Sequence of chain 1.B:
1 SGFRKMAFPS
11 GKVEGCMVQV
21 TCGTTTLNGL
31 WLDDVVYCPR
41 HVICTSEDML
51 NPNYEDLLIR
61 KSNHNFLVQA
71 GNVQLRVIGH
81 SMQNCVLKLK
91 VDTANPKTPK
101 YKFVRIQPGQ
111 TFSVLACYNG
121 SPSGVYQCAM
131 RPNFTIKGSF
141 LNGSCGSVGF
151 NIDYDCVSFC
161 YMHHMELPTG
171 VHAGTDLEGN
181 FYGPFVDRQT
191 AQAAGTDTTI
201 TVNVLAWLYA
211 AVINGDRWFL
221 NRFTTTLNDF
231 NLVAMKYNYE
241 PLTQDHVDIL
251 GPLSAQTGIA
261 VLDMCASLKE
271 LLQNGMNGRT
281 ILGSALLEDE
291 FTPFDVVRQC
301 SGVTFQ

Binding-site contacts:
Ligand atom C21 contacts residue GLU166 of chain 1.B at 3.5 Å.
Ligand atom C08 contacts residue GLN189 of chain 1.B at 3.4 Å.
Ligand atom C15 contacts residue THR190 of chain 1.B at 3.5 Å.
Ligand atom O33 contacts residue GLU166 of chain 1.B at 3.6 Å.
Ligand atom O24 contacts residue MET165 of chain 1.B at 3.4 Å.
Ligand atom O01 contacts residue GLY143 of chain 1.B at 2.9 Å (h-bond).
Ligand atom C13 contacts residue GLU166 of chain 1.B at 3.7 Å.
Ligand atom C10 contacts residue ASP187 of chain 1.B at 3.7 Å.
Ligand atom O01 contacts residue CYS145 of chain 1.B at 2.9 Å (h-bond).
Ligand atom C10 contacts residue HIS164 of chain 1.B at 3.7 Å.
Ligand atom C09 contacts residue GLN189 of chain 1.B at 3.1 Å.
Ligand atom C12 contacts residue MET165 of chain 1.B at 3.5 Å (hydrophobic).
Ligand atom N23 contacts residue GLU166 of chain 1.B at 2.6 Å (salt-bridge).
Ligand atom O24 contacts residue GLU166 of chain 1.B at 3.0 Å (salt-bridge).
Ligand atom C32 contacts residue GLU166 of chain 1.B at 3.6 Å.
Ligand atom C34 contacts residue CYS145 of chain 1.B at 1.8 Å (hydrophobic).
Ligand atom C07 contacts residue GLN189 of chain 1.B at 3.1 Å.
Ligand atom O33 contacts residue PHE140 of chain 1.B at 3.4 Å.
Ligand atom C05 contacts residue HIS164 of chain 1.B at 3.6 Å.
Ligand atom O33 contacts residue HIS163 of chain 1.B at 2.9 Å (h-bond).
Ligand atom C03 contacts residue ASN142 of chain 1.B at 3.2 Å.
Ligand atom C02 contacts residue CYS145 of chain 1.B at 2.4 Å (hydrophobic).
Ligand atom C02 contacts residue ASN142 of chain 1.B at 3.2 Å.
Ligand atom O01 contacts residue ASN142 of chain 1.B at 3.2 Å (h-bond).
Ligand atom N31 contacts residue PHE140 of chain 1.B at 3.1 Å (h-bond).
Ligand atom O17 contacts residue GLN189 of chain 1.B at 3.3 Å.
Ligand atom C34 contacts residue HIS41 of chain 1.B at 3.6 Å.
Ligand atom N11 contacts residue GLN189 of chain 1.B at 2.6 Å (h-bond).
Ligand atom C14 contacts residue GLN189 of chain 1.B at 3.6 Å.
Ligand atom C16 contacts residue THR190 of chain 1.B at 3.5 Å.
Ligand atom C22 contacts residue GLU166 of chain 1.B at 3.4 Å.
Ligand atom N31 contacts residue GLU166 of chain 1.B at 3.0 Å (salt-bridge).
Ligand atom C19 contacts residue ALA191 of chain 1.B at 3.6 Å (hydrophobic).
Ligand atom O17 contacts residue THR190 of chain 1.B at 3.3 Å (h-bond).
Ligand atom C03 contacts residue CYS145 of chain 1.B at 3.2 Å (hydrophobic).
Ligand atom N04 contacts residue CYS145 of chain 1.B at 3.0 Å (h-bond).
Ligand atom C06 contacts residue GLN189 of chain 1.B at 3.4 Å.
Ligand atom C06 contacts residue HIS164 of chain 1.B at 3.3 Å.
Ligand atom N04 contacts residue HIS164 of chain 1.B at 3.0 Å (h-bond).
Ligand atom O01 contacts residue SER144 of chain 1.B at 3.2 Å (h-bond).

Sequence of chain 1.C:
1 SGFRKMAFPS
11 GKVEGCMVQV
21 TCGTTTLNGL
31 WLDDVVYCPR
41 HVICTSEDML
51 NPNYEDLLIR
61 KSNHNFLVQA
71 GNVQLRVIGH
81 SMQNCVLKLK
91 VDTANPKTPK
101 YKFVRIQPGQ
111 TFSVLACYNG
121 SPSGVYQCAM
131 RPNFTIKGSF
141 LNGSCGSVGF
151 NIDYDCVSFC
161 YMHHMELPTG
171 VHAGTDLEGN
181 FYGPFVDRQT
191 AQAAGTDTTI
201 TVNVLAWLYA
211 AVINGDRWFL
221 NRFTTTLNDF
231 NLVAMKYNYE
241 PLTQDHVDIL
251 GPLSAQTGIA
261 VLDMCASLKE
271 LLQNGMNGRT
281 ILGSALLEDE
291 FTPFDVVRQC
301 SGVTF

The protein below binds the small molecule below.
Small molecule (SMILES): COc1cccc2[nH]c(C(=O)N[C@@H](CC(C)C)C(=O)N[C@@H](C[C@@H]3CCCNC3=O)C(C)=O)cc12